The small molecule below binds the protein below.
Small molecule (SMILES): c1ccc(Nc2c[nH]c3ncccc23)cc1

Binding-site contacts:
Ligand atom C11 contacts residue VAL20 of chain 1.B at 4.1 Å (hydrophobic).
Ligand atom C7 contacts residue VAL20 of chain 1.B at 4.2 Å (hydrophobic).
Ligand atom C2 contacts residue LEU142 of chain 1.B at 4.2 Å (hydrophobic).
Ligand atom N3 contacts residue ARG90 of chain 1.B at 3.6 Å.
Ligand atom C13 contacts residue LEU88 of chain 1.B at 3.9 Å (hydrophobic).
Ligand atom C7 contacts residue ILE153 of chain 1.B at 4.2 Å (hydrophobic).
Ligand atom C4 contacts residue LEU142 of chain 1.B at 3.6 Å (hydrophobic).
Ligand atom C15 contacts residue ASP154 of chain 1.B at 3.4 Å.
Ligand atom C2 contacts residue VAL94 of chain 1.B at 3.9 Å (hydrophobic).
Ligand atom C11 contacts residue ILE153 of chain 1.B at 3.9 Å (hydrophobic).
Ligand atom C15 contacts residue LYS35 of chain 1.B at 4.2 Å.
Ligand atom C6 contacts residue GLU89 of chain 1.B at 4.0 Å.
Ligand atom N5 contacts residue LEU142 of chain 1.B at 3.9 Å.
Ligand atom N3 contacts residue ALA33 of chain 1.B at 4.1 Å.
Ligand atom C6 contacts residue ALA33 of chain 1.B at 3.7 Å (hydrophobic).
Ligand atom C14 contacts residue ASP154 of chain 1.B at 3.4 Å.
Ligand atom C13 contacts residue ASP154 of chain 1.B at 4.0 Å.
Ligand atom C6 contacts residue ILE72 of chain 1.B at 4.1 Å (hydrophobic).
Ligand atom N10 contacts residue ILE153 of chain 1.B at 3.8 Å.
Ligand atom C14 contacts residue PHE17 of chain 1.B at 4.1 Å (hydrophobic).
Ligand atom N10 contacts residue VAL20 of chain 1.B at 4.1 Å.
Ligand atom N3 contacts residue PRO91 of chain 1.B at 3.9 Å.
Ligand atom C2 contacts residue LEU12 of chain 1.B at 3.9 Å (hydrophobic).
Ligand atom C14 contacts residue LYS35 of chain 1.B at 3.5 Å.
Ligand atom C4 contacts residue GLU89 of chain 1.B at 4.1 Å.
Ligand atom C12 contacts residue LEU88 of chain 1.B at 3.8 Å (hydrophobic).
Ligand atom C15 contacts residue PHE17 of chain 1.B at 3.6 Å (hydrophobic).
Ligand atom C13 contacts residue GLU57 of chain 1.B at 3.9 Å.
Ligand atom N3 contacts residue LEU142 of chain 1.B at 3.8 Å.
Ligand atom C8 contacts residue LEU142 of chain 1.B at 3.9 Å (hydrophobic).
Ligand atom C6 contacts residue ILE153 of chain 1.B at 4.0 Å (hydrophobic).
Ligand atom C14 contacts residue GLU57 of chain 1.B at 3.7 Å.
Ligand atom C16 contacts residue ILE153 of chain 1.B at 3.6 Å (hydrophobic).
Ligand atom C4 contacts residue ALA33 of chain 1.B at 3.7 Å (hydrophobic).
Ligand atom C2 contacts residue ARG90 of chain 1.B at 4.0 Å.
Ligand atom C12 contacts residue LYS35 of chain 1.B at 4.0 Å.
Ligand atom C1 contacts residue LEU12 of chain 1.B at 3.7 Å (hydrophobic).
Ligand atom C13 contacts residue LYS35 of chain 1.B at 3.5 Å.
Ligand atom N5 contacts residue GLU89 of chain 1.B at 3.1 Å (salt-bridge).
Ligand atom N5 contacts residue ALA33 of chain 1.B at 3.4 Å.

Sequence of chain 1.B:
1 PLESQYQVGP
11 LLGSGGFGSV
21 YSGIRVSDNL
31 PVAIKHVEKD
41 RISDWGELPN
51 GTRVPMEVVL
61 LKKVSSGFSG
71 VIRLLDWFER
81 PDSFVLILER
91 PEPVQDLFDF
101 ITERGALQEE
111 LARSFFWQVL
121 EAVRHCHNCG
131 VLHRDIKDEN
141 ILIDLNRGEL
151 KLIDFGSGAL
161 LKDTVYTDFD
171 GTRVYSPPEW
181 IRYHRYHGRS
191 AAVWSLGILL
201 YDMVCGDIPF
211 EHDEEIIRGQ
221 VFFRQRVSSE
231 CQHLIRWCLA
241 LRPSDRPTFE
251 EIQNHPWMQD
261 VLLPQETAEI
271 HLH